Sequence of chain 1.A:
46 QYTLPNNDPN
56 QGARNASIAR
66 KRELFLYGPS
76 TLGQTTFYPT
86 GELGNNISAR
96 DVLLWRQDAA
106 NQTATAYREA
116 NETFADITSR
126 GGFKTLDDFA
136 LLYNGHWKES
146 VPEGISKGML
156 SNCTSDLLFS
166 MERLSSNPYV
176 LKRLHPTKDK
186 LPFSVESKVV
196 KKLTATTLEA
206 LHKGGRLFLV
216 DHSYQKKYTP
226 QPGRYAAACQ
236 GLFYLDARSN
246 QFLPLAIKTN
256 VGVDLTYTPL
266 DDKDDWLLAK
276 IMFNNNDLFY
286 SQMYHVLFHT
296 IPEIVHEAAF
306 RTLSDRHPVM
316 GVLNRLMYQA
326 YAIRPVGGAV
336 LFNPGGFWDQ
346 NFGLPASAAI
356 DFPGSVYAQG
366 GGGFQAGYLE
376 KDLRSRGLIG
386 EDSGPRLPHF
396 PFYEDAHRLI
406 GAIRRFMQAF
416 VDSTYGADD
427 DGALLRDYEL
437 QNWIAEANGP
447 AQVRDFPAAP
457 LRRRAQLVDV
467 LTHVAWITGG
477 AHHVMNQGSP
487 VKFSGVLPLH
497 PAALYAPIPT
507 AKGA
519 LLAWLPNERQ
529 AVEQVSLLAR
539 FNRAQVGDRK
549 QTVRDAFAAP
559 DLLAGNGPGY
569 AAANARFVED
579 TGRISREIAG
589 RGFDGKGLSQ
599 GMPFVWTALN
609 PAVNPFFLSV

The protein below binds the small molecule below.
Small molecule (SMILES): CC(=O)N[C@H]1[C@H](O[C@H]2[C@H](O)[C@@H](NC(C)=O)CO[C@@H]2CO)O[C@H](CO)[C@@H](O)[C@@H]1O

Binding-site contacts:
Ligand atom C2 contacts residue ASN157 of chain 1.A at 2.5 Å.
Ligand atom C8 contacts residue LEU596 of chain 1.A at 4.2 Å (hydrophobic).
Ligand atom O7 contacts residue ASN157 of chain 1.A at 3.5 Å.
Ligand atom C1 contacts residue ASN157 of chain 1.A at 1.4 Å.
Ligand atom O6 contacts residue SER156 of chain 1.A at 2.9 Å (h-bond).
Ligand atom C7 contacts residue PHE591 of chain 1.A at 4.0 Å (hydrophobic).
Ligand atom C6 contacts residue PHE591 of chain 1.A at 3.8 Å (hydrophobic).
Ligand atom N2 contacts residue ASN157 of chain 1.A at 2.9 Å (h-bond).
Ligand atom O5 contacts residue SER156 of chain 1.A at 3.8 Å.
Ligand atom C1 contacts residue PRO601 of chain 1.A at 3.4 Å (hydrophobic).
Ligand atom O7 contacts residue PHE591 of chain 1.A at 3.9 Å.
Ligand atom O6 contacts residue ASN157 of chain 1.A at 4.4 Å.
Ligand atom C4 contacts residue ASN157 of chain 1.A at 4.2 Å.
Ligand atom N2 contacts residue GLY595 of chain 1.A at 2.9 Å (h-bond).
Ligand atom O4 contacts residue PHE591 of chain 1.A at 4.3 Å.
Ligand atom O5 contacts residue PRO601 of chain 1.A at 4.2 Å.
Ligand atom N2 contacts residue PRO601 of chain 1.A at 4.2 Å.
Ligand atom C1 contacts residue GLY153 of chain 1.A at 4.4 Å.
Ligand atom O5 contacts residue PHE591 of chain 1.A at 4.1 Å.
Ligand atom C3 contacts residue ASN157 of chain 1.A at 3.8 Å.
Ligand atom O3 contacts residue GLY595 of chain 1.A at 3.6 Å.
Ligand atom C7 contacts residue GLY595 of chain 1.A at 3.8 Å.
Ligand atom C8 contacts residue GLY595 of chain 1.A at 3.7 Å.
Ligand atom C5 contacts residue PHE591 of chain 1.A at 3.7 Å (hydrophobic).
Ligand atom C8 contacts residue PHE591 of chain 1.A at 4.0 Å (hydrophobic).
Ligand atom C3 contacts residue GLY595 of chain 1.A at 3.7 Å.
Ligand atom O5 contacts residue GLY153 of chain 1.A at 3.9 Å.
Ligand atom C8 contacts residue LYS594 of chain 1.A at 4.1 Å.
Ligand atom C2 contacts residue GLY595 of chain 1.A at 3.8 Å.
Ligand atom C6 contacts residue SER156 of chain 1.A at 4.1 Å.
Ligand atom C8 contacts residue PRO601 of chain 1.A at 3.9 Å (hydrophobic).
Ligand atom O5 contacts residue ASN157 of chain 1.A at 2.4 Å (h-bond).
Ligand atom C7 contacts residue PRO601 of chain 1.A at 4.2 Å (hydrophobic).
Ligand atom C1 contacts residue GLY595 of chain 1.A at 4.2 Å.
Ligand atom C5 contacts residue ASN157 of chain 1.A at 3.7 Å.
Ligand atom C1 contacts residue PHE591 of chain 1.A at 4.1 Å (hydrophobic).
Ligand atom C7 contacts residue ASN157 of chain 1.A at 3.4 Å.